Binding-site contacts:
Ligand atom O3 contacts residue HIS296 of chain 1.A at 3.2 Å (h-bond).
Ligand atom C16 contacts residue HIS296 of chain 1.A at 3.5 Å.
Ligand atom N1 contacts residue GLU297 of chain 1.A at 3.1 Å (salt-bridge).
Ligand atom O2 contacts residue HIS296 of chain 1.A at 3.3 Å (h-bond).
Ligand atom C1 contacts residue GLU319 of chain 1.A at 3.6 Å.
Ligand atom C3 contacts residue GLU297 of chain 1.A at 3.4 Å.
Ligand atom C2 contacts residue GLU272 of chain 1.A at 3.5 Å.
Ligand atom C9 contacts residue GLN137 of chain 1.A at 3.4 Å.
Ligand atom C2 contacts residue ZN1 of chain 1.B at 3.0 Å.
Ligand atom O1 contacts residue GLY270 of chain 1.A at 3.2 Å (h-bond).
Ligand atom N2 contacts residue MET271 of chain 1.A at 3.3 Å (h-bond).
Ligand atom N2 contacts residue GLU272 of chain 1.A at 2.5 Å (salt-bridge).
Ligand atom C7 contacts residue GLN137 of chain 1.A at 3.5 Å.
Ligand atom N1 contacts residue GLY270 of chain 1.A at 3.5 Å (h-bond).
Ligand atom C3 contacts residue ZN1 of chain 1.B at 3.1 Å.
Ligand atom O2 contacts residue HIS300 of chain 1.A at 3.1 Å (h-bond).
Ligand atom O3 contacts residue TYR384 of chain 1.A at 2.8 Å (h-bond).
Ligand atom O2 contacts residue GLU297 of chain 1.A at 2.5 Å (salt-bridge).
Ligand atom C14 contacts residue HIS296 of chain 1.A at 3.5 Å.
Ligand atom C2 contacts residue GLU297 of chain 1.A at 3.2 Å.
Ligand atom C1 contacts residue ZN1 of chain 1.B at 3.6 Å.
Ligand atom O2 contacts residue GLU272 of chain 1.A at 2.8 Å (salt-bridge).
Ligand atom C12 contacts residue TYR379 of chain 1.A at 3.6 Å (hydrophobic).
Ligand atom C11 contacts residue TYR379 of chain 1.A at 3.6 Å (hydrophobic).
Ligand atom C8 contacts residue GLN137 of chain 1.A at 3.6 Å.
Ligand atom O3 contacts residue GLU319 of chain 1.A at 3.4 Å (salt-bridge).
Ligand atom O1 contacts residue GLY269 of chain 1.A at 2.7 Å (h-bond).
Ligand atom C1 contacts residue GLU272 of chain 1.A at 3.5 Å.
Ligand atom C3 contacts residue TYR384 of chain 1.A at 3.6 Å (hydrophobic).
Ligand atom C8 contacts residue TYR268 of chain 1.A at 3.5 Å (hydrophobic).
Ligand atom O2 contacts residue ZN1 of chain 1.B at 2.1 Å.
Ligand atom C12 contacts residue GLN137 of chain 1.A at 3.6 Å.
Ligand atom C11 contacts residue RE21 of chain 1.F at 3.4 Å.
Ligand atom C10 contacts residue RE21 of chain 1.F at 3.3 Å.
Ligand atom C9 contacts residue TYR268 of chain 1.A at 3.3 Å (hydrophobic).
Ligand atom O3 contacts residue ZN1 of chain 1.B at 2.6 Å.
Ligand atom C2 contacts residue GLY270 of chain 1.A at 3.1 Å.
Ligand atom C6 contacts residue GLY270 of chain 1.A at 3.4 Å.
Ligand atom N2 contacts residue GLN137 of chain 1.A at 2.8 Å (h-bond).
Ligand atom C5 contacts residue GLY269 of chain 1.A at 3.6 Å.

The protein below binds the small molecule below.
Small molecule (SMILES): CC(C)C[C@H](NC(=O)[C@@H](O)[C@H](N)Cc1ccccc1)C(=O)O

Sequence of chain 1.A:
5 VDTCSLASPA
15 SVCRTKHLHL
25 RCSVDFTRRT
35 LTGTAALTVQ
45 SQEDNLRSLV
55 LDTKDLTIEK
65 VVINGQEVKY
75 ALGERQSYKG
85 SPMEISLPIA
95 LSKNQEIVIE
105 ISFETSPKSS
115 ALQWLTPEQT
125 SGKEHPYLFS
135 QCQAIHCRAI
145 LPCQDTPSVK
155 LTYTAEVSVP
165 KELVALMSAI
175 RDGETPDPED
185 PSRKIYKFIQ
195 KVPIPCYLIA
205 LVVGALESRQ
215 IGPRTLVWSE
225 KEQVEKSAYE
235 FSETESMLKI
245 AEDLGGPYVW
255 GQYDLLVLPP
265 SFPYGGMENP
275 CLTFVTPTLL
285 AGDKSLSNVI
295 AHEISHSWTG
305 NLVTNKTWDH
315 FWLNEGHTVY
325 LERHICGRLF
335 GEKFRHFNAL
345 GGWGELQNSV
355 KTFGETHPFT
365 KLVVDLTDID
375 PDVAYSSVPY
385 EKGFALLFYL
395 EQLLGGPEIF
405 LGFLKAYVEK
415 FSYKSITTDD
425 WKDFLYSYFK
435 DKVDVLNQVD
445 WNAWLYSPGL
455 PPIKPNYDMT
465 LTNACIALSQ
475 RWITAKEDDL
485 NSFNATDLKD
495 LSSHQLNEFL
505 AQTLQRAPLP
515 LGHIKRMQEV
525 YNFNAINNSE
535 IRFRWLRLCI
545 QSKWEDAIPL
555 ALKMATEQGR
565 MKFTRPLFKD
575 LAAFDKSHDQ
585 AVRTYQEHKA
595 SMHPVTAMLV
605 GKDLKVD